Binding-site contacts:
Ligand atom C1 contacts residue SER147 of chain 47.A at 3.6 Å.
Ligand atom O4 contacts residue ASN251 of chain 46.A at 4.3 Å.
Ligand atom O4 contacts residue TYR250 of chain 46.A at 3.0 Å.
Ligand atom O9 contacts residue TYR145 of chain 47.A at 4.3 Å.
Ligand atom C7 contacts residue TYR145 of chain 47.A at 3.9 Å (hydrophobic).
Ligand atom C1 contacts residue ALA146 of chain 47.A at 4.0 Å (hydrophobic).
Ligand atom C4 contacts residue TYR250 of chain 46.A at 4.3 Å (hydrophobic).
Ligand atom O1A contacts residue ALA146 of chain 47.A at 3.2 Å.
Ligand atom C10 contacts residue TYR250 of chain 46.A at 2.9 Å (hydrophobic).
Ligand atom C9 contacts residue TYR145 of chain 47.A at 4.2 Å (hydrophobic).
Ligand atom O8 contacts residue ALA146 of chain 47.A at 3.4 Å.
Ligand atom N5 contacts residue TYR250 of chain 46.A at 3.9 Å.
Ligand atom C6 contacts residue TYR145 of chain 47.A at 3.4 Å (hydrophobic).
Ligand atom O10 contacts residue TYR250 of chain 46.A at 2.3 Å (h-bond).
Ligand atom C1 contacts residue PRO252 of chain 46.A at 4.1 Å (hydrophobic).
Ligand atom O1B contacts residue ALA146 of chain 47.A at 4.3 Å.
Ligand atom C4 contacts residue PRO252 of chain 46.A at 4.3 Å (hydrophobic).
Ligand atom C5 contacts residue TYR145 of chain 47.A at 3.4 Å (hydrophobic).
Ligand atom O1B contacts residue PRO252 of chain 46.A at 3.4 Å.
Ligand atom C4 contacts residue TYR145 of chain 47.A at 3.6 Å (hydrophobic).
Ligand atom O4 contacts residue PRO252 of chain 46.A at 4.0 Å.
Ligand atom C8 contacts residue ALA146 of chain 47.A at 4.4 Å (hydrophobic).
Ligand atom O1A contacts residue ASN148 of chain 47.A at 4.5 Å.
Ligand atom C10 contacts residue TYR145 of chain 47.A at 3.6 Å (hydrophobic).
Ligand atom O10 contacts residue ASN96 of chain 46.A at 4.3 Å.
Ligand atom C3 contacts residue PRO252 of chain 46.A at 4.3 Å (hydrophobic).
Ligand atom C6 contacts residue ALA146 of chain 47.A at 4.3 Å (hydrophobic).
Ligand atom C11 contacts residue TYR250 of chain 46.A at 3.1 Å (hydrophobic).
Ligand atom N5 contacts residue TYR145 of chain 47.A at 2.6 Å (h-bond).
Ligand atom O1A contacts residue SER147 of chain 47.A at 3.1 Å (h-bond).
Ligand atom C11 contacts residue ARG143 of chain 47.A at 3.9 Å.
Ligand atom O1B contacts residue SER147 of chain 47.A at 2.6 Å (h-bond).
Ligand atom C11 contacts residue TYR145 of chain 47.A at 3.8 Å (hydrophobic).
Ligand atom O4 contacts residue TYR145 of chain 47.A at 4.1 Å.

This small molecule binds to this protein.
Small molecule (SMILES): CCCCO[C@]1(C(=O)O)C[C@H](O)[C@@H](NC(C)=O)[C@H]([C@H](O)[C@H](O)CO)O1

Sequence of chain 47.A:
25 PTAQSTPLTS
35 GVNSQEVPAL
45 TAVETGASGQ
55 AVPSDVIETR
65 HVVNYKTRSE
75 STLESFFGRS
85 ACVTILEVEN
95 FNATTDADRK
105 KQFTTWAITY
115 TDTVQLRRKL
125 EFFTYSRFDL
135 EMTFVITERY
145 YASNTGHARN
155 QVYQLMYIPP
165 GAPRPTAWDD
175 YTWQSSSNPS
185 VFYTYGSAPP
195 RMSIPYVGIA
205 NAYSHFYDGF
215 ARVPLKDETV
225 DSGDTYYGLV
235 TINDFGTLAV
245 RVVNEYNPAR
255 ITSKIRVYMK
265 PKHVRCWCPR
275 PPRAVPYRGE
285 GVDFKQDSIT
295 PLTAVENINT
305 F

Sequence of chain 46.A:
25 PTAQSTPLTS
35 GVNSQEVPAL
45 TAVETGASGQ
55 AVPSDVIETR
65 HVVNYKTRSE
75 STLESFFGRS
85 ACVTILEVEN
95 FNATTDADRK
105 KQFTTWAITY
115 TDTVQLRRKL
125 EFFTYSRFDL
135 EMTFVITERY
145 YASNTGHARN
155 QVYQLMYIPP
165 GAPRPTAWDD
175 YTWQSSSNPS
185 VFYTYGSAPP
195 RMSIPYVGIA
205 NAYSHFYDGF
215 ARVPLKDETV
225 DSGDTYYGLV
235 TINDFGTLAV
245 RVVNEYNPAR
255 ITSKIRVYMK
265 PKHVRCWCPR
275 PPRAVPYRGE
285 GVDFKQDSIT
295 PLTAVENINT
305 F